Sequence of chain 1.A:
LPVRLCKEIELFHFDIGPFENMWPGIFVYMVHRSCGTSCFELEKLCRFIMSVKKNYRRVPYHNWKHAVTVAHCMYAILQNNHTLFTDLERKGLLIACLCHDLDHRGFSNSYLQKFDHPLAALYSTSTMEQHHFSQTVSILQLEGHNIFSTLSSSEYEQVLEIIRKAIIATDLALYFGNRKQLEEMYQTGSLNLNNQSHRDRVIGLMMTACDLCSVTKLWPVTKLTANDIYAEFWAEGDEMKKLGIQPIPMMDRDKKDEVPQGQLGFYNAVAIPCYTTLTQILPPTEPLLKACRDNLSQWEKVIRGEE

This small molecule binds to this protein.
Small molecule (SMILES): CCCNc1nc(C2CC2)nc(Cl)c1C

Binding-site contacts:
Ligand atom C contacts residue ILE265 of chain 1.A at 3.8 Å (hydrophobic).
Ligand atom N contacts residue PHE302 of chain 1.A at 3.7 Å.
Ligand atom CL contacts residue VAL251 of chain 1.A at 3.5 Å.
Ligand atom CL contacts residue PHE302 of chain 1.A at 3.9 Å.
Ligand atom C7 contacts residue PHE269 of chain 1.A at 4.2 Å (hydrophobic).
Ligand atom C6 contacts residue GLN299 of chain 1.A at 3.8 Å.
Ligand atom N12 contacts residue LEU248 of chain 1.A at 3.8 Å.
Ligand atom C5 contacts residue PHE269 of chain 1.A at 4.1 Å (hydrophobic).
Ligand atom C3 contacts residue PHE302 of chain 1.A at 3.6 Å (hydrophobic).
Ligand atom N2 contacts residue ILE265 of chain 1.A at 4.3 Å.
Ligand atom C8 contacts residue PHE302 of chain 1.A at 4.2 Å (hydrophobic).
Ligand atom C6 contacts residue MET286 of chain 1.A at 4.1 Å (hydrophobic).
Ligand atom C contacts residue GLN299 of chain 1.A at 4.2 Å.
Ligand atom N12 contacts residue PHE302 of chain 1.A at 4.1 Å.
Ligand atom C9 contacts residue PHE269 of chain 1.A at 3.7 Å (hydrophobic).
Ligand atom N contacts residue GLN299 of chain 1.A at 3.5 Å (h-bond).
Ligand atom C10 contacts residue TYR97 of chain 1.A at 4.1 Å (hydrophobic).
Ligand atom C6 contacts residue TYR266 of chain 1.A at 3.8 Å (hydrophobic).
Ligand atom C5 contacts residue PHE302 of chain 1.A at 3.9 Å (hydrophobic).
Ligand atom C3 contacts residue LEU248 of chain 1.A at 4.4 Å (hydrophobic).
Ligand atom C contacts residue PHE302 of chain 1.A at 3.5 Å (hydrophobic).
Ligand atom C4 contacts residue ILE265 of chain 1.A at 3.7 Å (hydrophobic).
Ligand atom C9 contacts residue HIS98 of chain 1.A at 3.5 Å.
Ligand atom C7 contacts residue MET286 of chain 1.A at 3.6 Å (hydrophobic).
Ligand atom C8 contacts residue LEU248 of chain 1.A at 4.0 Å (hydrophobic).
Ligand atom C4 contacts residue PHE302 of chain 1.A at 3.6 Å (hydrophobic).
Ligand atom C1 contacts residue ILE265 of chain 1.A at 4.2 Å (hydrophobic).
Ligand atom C6 contacts residue PHE302 of chain 1.A at 3.7 Å (hydrophobic).
Ligand atom C8 contacts residue ILE265 of chain 1.A at 3.8 Å (hydrophobic).
Ligand atom N2 contacts residue PHE302 of chain 1.A at 3.6 Å.
Ligand atom CL contacts residue ILE265 of chain 1.A at 3.9 Å.
Ligand atom C10 contacts residue HIS98 of chain 1.A at 4.1 Å.
Ligand atom C7 contacts residue TYR266 of chain 1.A at 3.2 Å (hydrophobic).
Ligand atom C8 contacts residue SER250 of chain 1.A at 3.9 Å.
Ligand atom CL contacts residue GLN299 of chain 1.A at 3.4 Å.
Ligand atom C1 contacts residue PHE302 of chain 1.A at 3.7 Å (hydrophobic).
Ligand atom C7 contacts residue GLN299 of chain 1.A at 3.7 Å.
Ligand atom C5 contacts residue MET286 of chain 1.A at 4.1 Å (hydrophobic).
Ligand atom C8 contacts residue TYR97 of chain 1.A at 4.3 Å (hydrophobic).
Ligand atom C11 contacts residue LEU208 of chain 1.A at 4.1 Å (hydrophobic).